This protein binds this small molecule.
Small molecule (SMILES): C[C@H](CCC(=O)O)[C@H]1CC[C@H]2[C@@H]3[C@H](O)C[C@@H]4C[C@H](O)CC[C@]4(C)[C@H]3C[C@H](O)[C@]12C

Binding-site contacts:
Ligand atom C15 contacts residue LEU160 of chain 1.C at 4.1 Å (hydrophobic).
Ligand atom O25 contacts residue PHE1 of chain 1.J at 2.9 Å (h-bond).
Ligand atom C21 contacts residue PHE1 of chain 1.J at 3.8 Å (hydrophobic).
Ligand atom O25 contacts residue ARG156 of chain 1.C at 3.0 Å (salt-bridge).
Ligand atom O26 contacts residue PHE225 of chain 1.C at 4.0 Å.
Ligand atom C7 contacts residue GLN161 of chain 1.C at 4.2 Å.
Ligand atom C18 contacts residue LEU223 of chain 1.C at 3.6 Å (hydrophobic).
Ligand atom C24 contacts residue PHE1 of chain 1.J at 3.7 Å (hydrophobic).
Ligand atom C24 contacts residue ARG156 of chain 1.C at 3.1 Å.
Ligand atom O26 contacts residue PHE1 of chain 1.J at 4.0 Å.
Ligand atom C19 contacts residue PHE219 of chain 1.C at 3.7 Å (hydrophobic).
Ligand atom C10 contacts residue PHE164 of chain 1.C at 4.5 Å (hydrophobic).
Ligand atom C5 contacts residue PHE164 of chain 1.C at 3.7 Å (hydrophobic).
Ligand atom C6 contacts residue LEU160 of chain 1.C at 4.4 Å (hydrophobic).
Ligand atom C6 contacts residue PHE164 of chain 1.C at 3.7 Å (hydrophobic).
Ligand atom C6 contacts residue GLN161 of chain 1.C at 4.1 Å.
Ligand atom C15 contacts residue LYS157 of chain 1.C at 4.3 Å.
Ligand atom C18 contacts residue LEU160 of chain 1.C at 4.3 Å (hydrophobic).
Ligand atom C16 contacts residue LEU160 of chain 1.C at 4.3 Å (hydrophobic).
Ligand atom C4 contacts residue PHE164 of chain 1.C at 4.4 Å (hydrophobic).
Ligand atom C19 contacts residue PHE164 of chain 1.C at 3.7 Å (hydrophobic).
Ligand atom O26 contacts residue ARG156 of chain 1.C at 2.5 Å (salt-bridge).
Ligand atom C16 contacts residue LYS157 of chain 1.C at 4.4 Å.
Ligand atom C23 contacts residue ARG156 of chain 1.C at 3.6 Å.
Ligand atom C3 contacts residue PHE164 of chain 1.C at 4.4 Å (hydrophobic).

Sequence of chain 1.J:
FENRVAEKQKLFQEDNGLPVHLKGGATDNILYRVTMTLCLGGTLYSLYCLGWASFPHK

Sequence of chain 1.C:
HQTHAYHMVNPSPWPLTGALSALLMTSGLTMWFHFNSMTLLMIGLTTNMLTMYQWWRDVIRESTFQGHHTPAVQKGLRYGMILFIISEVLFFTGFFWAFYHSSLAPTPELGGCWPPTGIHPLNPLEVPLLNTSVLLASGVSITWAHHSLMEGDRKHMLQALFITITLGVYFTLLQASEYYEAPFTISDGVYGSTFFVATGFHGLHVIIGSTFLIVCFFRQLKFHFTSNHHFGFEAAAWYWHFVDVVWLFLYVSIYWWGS